Binding-site contacts:
Ligand atom C7 contacts residue ASN87 of chain 1.A at 3.1 Å.
Ligand atom C2 contacts residue ASN87 of chain 1.A at 2.4 Å.
Ligand atom C4 contacts residue ASN87 of chain 1.A at 4.2 Å.
Ligand atom C6 contacts residue LEU91 of chain 1.A at 3.7 Å (hydrophobic).
Ligand atom C5 contacts residue LEU151 of chain 1.A at 4.1 Å (hydrophobic).
Ligand atom O7 contacts residue ASP85 of chain 1.A at 3.4 Å (salt-bridge).
Ligand atom C1 contacts residue ASN87 of chain 1.A at 1.4 Å.
Ligand atom O7 contacts residue ASN87 of chain 1.A at 3.0 Å (h-bond).
Ligand atom C3 contacts residue ASN87 of chain 1.A at 3.8 Å.
Ligand atom O5 contacts residue ASN87 of chain 1.A at 2.4 Å (h-bond).
Ligand atom C8 contacts residue ASN87 of chain 1.A at 4.3 Å.
Ligand atom C1 contacts residue SER89 of chain 1.A at 4.5 Å.
Ligand atom C6 contacts residue LEU151 of chain 1.A at 3.8 Å (hydrophobic).
Ligand atom C7 contacts residue ASP85 of chain 1.A at 4.4 Å.
Ligand atom N2 contacts residue ASN87 of chain 1.A at 2.8 Å (h-bond).
Ligand atom O6 contacts residue LEU91 of chain 1.A at 4.1 Å.
Ligand atom C5 contacts residue ASN87 of chain 1.A at 3.7 Å.
Ligand atom O4 contacts residue LEU151 of chain 1.A at 4.1 Å.

The small molecule below binds the protein below.
Small molecule (SMILES): CC(=O)N[C@@H]1[C@@H](O)[C@H](O)[C@@H](CO)O[C@H]1O

Sequence of chain 1.A:
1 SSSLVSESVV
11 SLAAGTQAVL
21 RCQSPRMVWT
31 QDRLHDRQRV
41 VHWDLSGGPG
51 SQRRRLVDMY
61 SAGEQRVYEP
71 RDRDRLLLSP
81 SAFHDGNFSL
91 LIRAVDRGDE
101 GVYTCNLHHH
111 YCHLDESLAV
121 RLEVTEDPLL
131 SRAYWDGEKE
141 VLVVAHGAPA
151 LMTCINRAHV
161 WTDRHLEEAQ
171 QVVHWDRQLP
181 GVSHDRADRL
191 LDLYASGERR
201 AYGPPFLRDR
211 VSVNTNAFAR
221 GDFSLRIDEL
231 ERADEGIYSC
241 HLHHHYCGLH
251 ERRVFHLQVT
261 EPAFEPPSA